This small molecule binds to this protein.
Small molecule (SMILES): CC(=O)N[C@H]1[C@H](O[C@H]2[C@H](O)[C@@H](NC(C)=O)CO[C@@H]2CO)O[C@H](CO)[C@@H](O)[C@@H]1O

Binding-site contacts:
Ligand atom O6 contacts residue ASN188 of chain 10.E at 4.5 Å.
Ligand atom O5 contacts residue ASN188 of chain 10.E at 2.3 Å (h-bond).
Ligand atom C1 contacts residue ASN188 of chain 10.E at 1.4 Å.
Ligand atom O7 contacts residue ASN188 of chain 10.E at 4.2 Å.
Ligand atom N2 contacts residue ASN188 of chain 10.E at 3.1 Å (h-bond).
Ligand atom C4 contacts residue ASN188 of chain 10.E at 4.2 Å.
Ligand atom C3 contacts residue ASN188 of chain 10.E at 3.9 Å.
Ligand atom C5 contacts residue ASN188 of chain 10.E at 3.6 Å.
Ligand atom C2 contacts residue ASN188 of chain 10.E at 2.6 Å.
Ligand atom C7 contacts residue ASN188 of chain 10.E at 3.9 Å.

Sequence of chain 10.E:
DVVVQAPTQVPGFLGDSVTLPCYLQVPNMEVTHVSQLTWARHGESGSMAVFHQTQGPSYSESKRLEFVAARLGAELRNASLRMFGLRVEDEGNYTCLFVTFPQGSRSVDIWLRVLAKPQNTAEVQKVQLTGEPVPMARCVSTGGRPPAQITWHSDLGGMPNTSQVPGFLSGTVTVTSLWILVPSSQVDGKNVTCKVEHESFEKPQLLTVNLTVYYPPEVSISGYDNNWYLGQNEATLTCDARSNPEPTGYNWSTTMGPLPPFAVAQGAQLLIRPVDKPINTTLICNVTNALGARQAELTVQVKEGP